The protein below binds the small molecule below.
Small molecule (SMILES): C[C@]12CCc3c(ccc4cc(O)ccc34)[C@@H]1CCC2=O

Binding-site contacts:
Ligand atom C2 contacts residue ASP103 of chain 1.B at 3.9 Å.
Ligand atom C6 contacts residue PHE86 of chain 1.B at 4.2 Å (hydrophobic).
Ligand atom O1 contacts residue MET116 of chain 1.B at 3.5 Å.
Ligand atom C18 contacts residue MET90 of chain 1.B at 4.1 Å (hydrophobic).
Ligand atom O1 contacts residue PHE86 of chain 1.B at 3.5 Å.
Ligand atom C25 contacts residue MET90 of chain 1.B at 3.5 Å (hydrophobic).
Ligand atom C24 contacts residue LEU99 of chain 1.B at 3.8 Å (hydrophobic).
Ligand atom C11 contacts residue LEU99 of chain 1.B at 3.7 Å (hydrophobic).
Ligand atom C17 contacts residue MET90 of chain 1.B at 4.0 Å (hydrophobic).
Ligand atom C11 contacts residue ASN40 of chain 1.B at 4.0 Å.
Ligand atom C3 contacts residue ASN40 of chain 1.B at 3.4 Å.
Ligand atom C26 contacts residue MET90 of chain 1.B at 3.4 Å (hydrophobic).
Ligand atom O1 contacts residue TYR57 of chain 1.B at 4.2 Å.
Ligand atom C13 contacts residue VAL88 of chain 1.B at 4.1 Å (hydrophobic).
Ligand atom C10 contacts residue ASN40 of chain 1.B at 3.5 Å.
Ligand atom C6 contacts residue TYR57 of chain 1.B at 4.0 Å (hydrophobic).
Ligand atom C4 contacts residue ASN40 of chain 1.B at 4.3 Å.
Ligand atom C2 contacts residue ASN40 of chain 1.B at 3.3 Å.
Ligand atom C19 contacts residue LEU61 of chain 1.B at 4.1 Å (hydrophobic).
Ligand atom C4 contacts residue VAL88 of chain 1.B at 4.2 Å (hydrophobic).
Ligand atom C19 contacts residue VAL88 of chain 1.B at 3.8 Å (hydrophobic).
Ligand atom C2 contacts residue ALA118 of chain 1.B at 4.2 Å (hydrophobic).
Ligand atom C2 contacts residue PHE86 of chain 1.B at 3.6 Å (hydrophobic).
Ligand atom C27 contacts residue GLY60 of chain 1.B at 4.1 Å.
Ligand atom C10 contacts residue VAL101 of chain 1.B at 4.2 Å (hydrophobic).
Ligand atom C10 contacts residue TRP120 of chain 1.B at 3.6 Å (hydrophobic).
Ligand atom C24 contacts residue TRP120 of chain 1.B at 4.0 Å (hydrophobic).
Ligand atom C11 contacts residue TRP120 of chain 1.B at 3.8 Å (hydrophobic).
Ligand atom C16 contacts residue MET90 of chain 1.B at 3.5 Å (hydrophobic).
Ligand atom C1 contacts residue ASP103 of chain 1.B at 3.8 Å.
Ligand atom C18 contacts residue GLY60 of chain 1.B at 4.1 Å.
Ligand atom C18 contacts residue VAL88 of chain 1.B at 3.9 Å (hydrophobic).
Ligand atom C1 contacts residue ASN40 of chain 1.B at 4.0 Å.
Ligand atom C16 contacts residue LEU99 of chain 1.B at 4.1 Å (hydrophobic).
Ligand atom O1 contacts residue ASP103 of chain 1.B at 2.6 Å (salt-bridge).
Ligand atom C24 contacts residue MET90 of chain 1.B at 3.8 Å (hydrophobic).
Ligand atom C1 contacts residue MET116 of chain 1.B at 4.2 Å (hydrophobic).
Ligand atom C1 contacts residue PHE86 of chain 1.B at 3.6 Å (hydrophobic).
Ligand atom O26 contacts residue MET90 of chain 1.B at 3.2 Å.
Ligand atom C12 contacts residue LEU99 of chain 1.B at 4.2 Å (hydrophobic).

Sequence of chain 1.B:
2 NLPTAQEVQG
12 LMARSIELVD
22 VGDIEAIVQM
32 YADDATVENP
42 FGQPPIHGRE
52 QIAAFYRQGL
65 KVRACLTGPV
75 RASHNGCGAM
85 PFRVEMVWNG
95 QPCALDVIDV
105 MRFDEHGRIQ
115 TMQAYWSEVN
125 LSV